Sequence of chain 1.C:
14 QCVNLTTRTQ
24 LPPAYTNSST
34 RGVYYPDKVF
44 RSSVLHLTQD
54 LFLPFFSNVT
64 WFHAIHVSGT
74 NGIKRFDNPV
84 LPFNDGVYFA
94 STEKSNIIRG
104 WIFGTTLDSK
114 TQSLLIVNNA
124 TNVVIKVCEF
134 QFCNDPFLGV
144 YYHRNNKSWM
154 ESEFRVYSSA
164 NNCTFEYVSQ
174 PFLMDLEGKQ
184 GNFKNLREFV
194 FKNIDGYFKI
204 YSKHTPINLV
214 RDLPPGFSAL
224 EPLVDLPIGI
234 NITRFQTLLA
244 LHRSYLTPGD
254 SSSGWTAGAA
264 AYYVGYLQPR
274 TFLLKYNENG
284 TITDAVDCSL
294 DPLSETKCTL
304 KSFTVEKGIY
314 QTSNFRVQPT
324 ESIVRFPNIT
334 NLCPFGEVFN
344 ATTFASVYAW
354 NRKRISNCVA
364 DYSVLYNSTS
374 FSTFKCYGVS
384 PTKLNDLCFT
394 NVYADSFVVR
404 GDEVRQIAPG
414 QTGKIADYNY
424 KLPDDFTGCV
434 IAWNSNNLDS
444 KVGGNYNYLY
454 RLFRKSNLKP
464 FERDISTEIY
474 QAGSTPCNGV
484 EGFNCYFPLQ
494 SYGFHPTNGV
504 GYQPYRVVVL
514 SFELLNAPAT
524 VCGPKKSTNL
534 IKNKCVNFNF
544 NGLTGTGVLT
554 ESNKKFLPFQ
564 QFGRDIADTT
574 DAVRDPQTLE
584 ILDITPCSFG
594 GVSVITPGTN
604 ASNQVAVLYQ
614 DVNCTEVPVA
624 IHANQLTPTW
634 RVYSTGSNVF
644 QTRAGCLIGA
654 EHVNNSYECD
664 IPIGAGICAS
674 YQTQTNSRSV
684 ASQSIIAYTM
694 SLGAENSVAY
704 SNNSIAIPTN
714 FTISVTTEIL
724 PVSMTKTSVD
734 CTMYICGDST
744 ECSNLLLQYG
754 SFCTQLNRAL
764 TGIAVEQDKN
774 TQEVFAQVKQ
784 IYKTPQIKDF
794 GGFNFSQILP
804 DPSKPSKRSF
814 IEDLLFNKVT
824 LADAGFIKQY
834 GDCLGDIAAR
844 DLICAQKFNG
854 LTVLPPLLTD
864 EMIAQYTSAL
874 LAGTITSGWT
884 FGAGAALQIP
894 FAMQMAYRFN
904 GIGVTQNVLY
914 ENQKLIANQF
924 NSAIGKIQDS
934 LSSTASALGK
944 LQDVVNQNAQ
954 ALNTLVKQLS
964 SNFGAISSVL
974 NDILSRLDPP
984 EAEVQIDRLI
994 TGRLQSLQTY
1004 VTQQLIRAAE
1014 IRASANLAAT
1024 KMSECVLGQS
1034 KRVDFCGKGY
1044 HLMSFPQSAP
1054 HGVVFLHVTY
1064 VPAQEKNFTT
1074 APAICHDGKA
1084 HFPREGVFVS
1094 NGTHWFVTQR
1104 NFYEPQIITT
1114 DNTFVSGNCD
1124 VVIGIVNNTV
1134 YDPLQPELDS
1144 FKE

Binding-site contacts:
Ligand atom O6 contacts residue ASN30 of chain 1.C at 4.0 Å.
Ligand atom C8 contacts residue PHE59 of chain 1.C at 3.7 Å (hydrophobic).
Ligand atom C5 contacts residue ASN30 of chain 1.C at 3.7 Å.
Ligand atom C1 contacts residue ASN30 of chain 1.C at 1.4 Å.
Ligand atom N2 contacts residue PHE59 of chain 1.C at 3.5 Å.
Ligand atom C7 contacts residue PHE59 of chain 1.C at 3.2 Å (hydrophobic).
Ligand atom O7 contacts residue ASN30 of chain 1.C at 2.6 Å (h-bond).
Ligand atom C3 contacts residue ASN30 of chain 1.C at 3.8 Å.
Ligand atom O5 contacts residue ASN30 of chain 1.C at 2.4 Å (h-bond).
Ligand atom C7 contacts residue ASN30 of chain 1.C at 3.1 Å.
Ligand atom N2 contacts residue ASN30 of chain 1.C at 2.9 Å (h-bond).
Ligand atom C4 contacts residue ASN30 of chain 1.C at 4.2 Å.
Ligand atom O6 contacts residue ASP215 of chain 1.C at 4.2 Å.
Ligand atom C2 contacts residue ASN30 of chain 1.C at 2.5 Å.
Ligand atom O7 contacts residue PHE59 of chain 1.C at 3.4 Å.

The protein below binds the small molecule below.
Small molecule (SMILES): CC(=O)N[C@@H]1[C@@H](O)[C@H](O)[C@@H](CO)O[C@H]1O